Binding-site contacts:
Ligand atom O5 contacts residue ASN21 of chain 35.E at 2.5 Å (h-bond).
Ligand atom C1 contacts residue ASN21 of chain 35.E at 1.4 Å.
Ligand atom O7 contacts residue ASN21 of chain 35.E at 4.0 Å.
Ligand atom C2 contacts residue ASN21 of chain 35.E at 2.5 Å.
Ligand atom C7 contacts residue ASN21 of chain 35.E at 4.0 Å.
Ligand atom O6 contacts residue ASN21 of chain 35.E at 4.3 Å.
Ligand atom C3 contacts residue ASN21 of chain 35.E at 3.7 Å.
Ligand atom C5 contacts residue ASN21 of chain 35.E at 3.3 Å.
Ligand atom C4 contacts residue ASN21 of chain 35.E at 3.8 Å.
Ligand atom N2 contacts residue ASN21 of chain 35.E at 3.3 Å (h-bond).
Ligand atom C6 contacts residue ASN21 of chain 35.E at 3.3 Å.

Sequence of chain 35.E:
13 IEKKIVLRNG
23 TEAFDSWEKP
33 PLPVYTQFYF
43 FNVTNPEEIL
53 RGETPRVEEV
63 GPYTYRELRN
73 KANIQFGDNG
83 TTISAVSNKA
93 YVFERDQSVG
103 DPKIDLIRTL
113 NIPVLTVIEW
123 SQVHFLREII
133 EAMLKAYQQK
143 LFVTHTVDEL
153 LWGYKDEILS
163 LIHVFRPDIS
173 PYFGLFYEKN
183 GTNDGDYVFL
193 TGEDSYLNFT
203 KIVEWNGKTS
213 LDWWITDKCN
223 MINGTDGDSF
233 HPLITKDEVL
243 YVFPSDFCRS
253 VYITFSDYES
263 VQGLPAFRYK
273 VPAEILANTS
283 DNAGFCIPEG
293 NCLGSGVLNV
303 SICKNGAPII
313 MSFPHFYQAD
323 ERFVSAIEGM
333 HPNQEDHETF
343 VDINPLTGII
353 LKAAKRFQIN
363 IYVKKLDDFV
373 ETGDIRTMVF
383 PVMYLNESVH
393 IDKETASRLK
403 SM

The protein below binds the small molecule below.
Small molecule (SMILES): CC(=O)N[C@@H]1[C@@H](O)[C@H](O)[C@@H](CO)O[C@H]1O